Sequence of chain 3.A:
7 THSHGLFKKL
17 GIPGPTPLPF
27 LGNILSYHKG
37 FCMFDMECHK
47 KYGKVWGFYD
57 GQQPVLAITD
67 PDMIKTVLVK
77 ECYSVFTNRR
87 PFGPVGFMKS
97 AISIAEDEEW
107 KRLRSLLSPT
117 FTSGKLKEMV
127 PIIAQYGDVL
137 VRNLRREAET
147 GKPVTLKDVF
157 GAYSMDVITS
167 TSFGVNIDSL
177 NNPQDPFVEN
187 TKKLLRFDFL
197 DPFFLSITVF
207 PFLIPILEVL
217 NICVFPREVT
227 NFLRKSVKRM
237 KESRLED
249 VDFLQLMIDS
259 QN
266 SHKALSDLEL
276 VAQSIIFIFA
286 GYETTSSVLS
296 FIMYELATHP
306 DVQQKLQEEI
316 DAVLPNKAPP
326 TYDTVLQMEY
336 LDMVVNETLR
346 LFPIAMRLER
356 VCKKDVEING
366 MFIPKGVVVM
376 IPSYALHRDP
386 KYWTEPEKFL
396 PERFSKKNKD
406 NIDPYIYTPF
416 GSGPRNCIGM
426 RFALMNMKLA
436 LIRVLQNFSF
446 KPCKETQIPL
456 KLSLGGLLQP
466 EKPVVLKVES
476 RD

Binding-site contacts:
Ligand atom S11 contacts residue ARG85 of chain 3.A at 3.5 Å (salt-bridge).
Ligand atom C03 contacts residue THR289 of chain 3.A at 3.5 Å.
Ligand atom C03 contacts residue ARG192 of chain 3.A at 3.5 Å.
Ligand atom C27 contacts residue HEM1 of chain 3.B at 2.7 Å.
Ligand atom O21 contacts residue ILE281 of chain 3.A at 3.4 Å.
Ligand atom C04 contacts residue ILE349 of chain 3.A at 3.4 Å (hydrophobic).
Ligand atom C17 contacts residue PHE193 of chain 3.A at 3.4 Å (hydrophobic).
Ligand atom C32 contacts residue ALA350 of chain 3.A at 3.9 Å (hydrophobic).
Ligand atom C12 contacts residue SER99 of chain 3.A at 3.4 Å.
Ligand atom N22 contacts residue PHE284 of chain 3.A at 3.6 Å.
Ligand atom N28 contacts residue HEM1 of chain 3.B at 2.4 Å.
Ligand atom C18 contacts residue PHE195 of chain 3.A at 3.4 Å (hydrophobic).
Ligand atom C24 contacts residue ALA285 of chain 3.A at 3.7 Å (hydrophobic).
Ligand atom C29 contacts residue ALA285 of chain 3.A at 3.5 Å (hydrophobic).
Ligand atom C12 contacts residue ARG85 of chain 3.A at 3.6 Å.
Ligand atom C04 contacts residue ALA350 of chain 3.A at 3.3 Å (hydrophobic).
Ligand atom N33 contacts residue ARG352 of chain 3.A at 3.2 Å (salt-bridge).
Ligand atom C17 contacts residue PHE284 of chain 3.A at 3.3 Å (hydrophobic).
Ligand atom C01 contacts residue ILE349 of chain 3.A at 3.4 Å (hydrophobic).
Ligand atom C01 contacts residue ARG192 of chain 3.A at 3.2 Å.
Ligand atom C01 contacts residue ALA350 of chain 3.A at 3.4 Å (hydrophobic).
Ligand atom C18 contacts residue PHE193 of chain 3.A at 3.7 Å (hydrophobic).
Ligand atom C15 contacts residue PHE88 of chain 3.A at 3.5 Å (hydrophobic).
Ligand atom C38 contacts residue GLU354 of chain 3.A at 3.7 Å.
Ligand atom N28 contacts residue ALA285 of chain 3.A at 3.8 Å.
Ligand atom N14 contacts residue ILE100 of chain 3.A at 3.5 Å.
Ligand atom C36 contacts residue PHE195 of chain 3.A at 3.9 Å (hydrophobic).
Ligand atom C26 contacts residue THR289 of chain 3.A at 3.6 Å.
Ligand atom N33 contacts residue ALA350 of chain 3.A at 3.4 Å (h-bond).
Ligand atom C39 contacts residue GLU354 of chain 3.A at 3.7 Å.
Ligand atom O21 contacts residue SER99 of chain 3.A at 2.5 Å (h-bond).
Ligand atom N08 contacts residue ALA350 of chain 3.A at 3.8 Å.
Ligand atom C25 contacts residue ALA285 of chain 3.A at 3.7 Å (hydrophobic).
Ligand atom C29 contacts residue HEM1 of chain 3.B at 3.1 Å.
Ligand atom C20 contacts residue SER99 of chain 3.A at 3.3 Å.
Ligand atom C37 contacts residue PHE195 of chain 3.A at 3.8 Å (hydrophobic).
Ligand atom C23 contacts residue PHE284 of chain 3.A at 3.3 Å (hydrophobic).
Ligand atom C32 contacts residue ARG352 of chain 3.A at 3.5 Å.
Ligand atom C26 contacts residue ALA285 of chain 3.A at 3.8 Å (hydrophobic).
Ligand atom C16 contacts residue PHE88 of chain 3.A at 3.4 Å (hydrophobic).

This small molecule binds to this protein.
Small molecule (SMILES): CC(C)(C)OC(=O)N[C@H](CSC[C@H](NC1CCCC1)C(=O)NCc1cccnc1)Cc1c[nH]c2ccccc12